Binding-site contacts:
Ligand atom C7 contacts residue ASN80 of chain 1.A at 4.2 Å.
Ligand atom C5 contacts residue ASN80 of chain 1.A at 3.7 Å.
Ligand atom N2 contacts residue ASN80 of chain 1.A at 3.0 Å (h-bond).
Ligand atom C1 contacts residue ASN80 of chain 1.A at 1.4 Å.
Ligand atom C2 contacts residue ASN80 of chain 1.A at 2.5 Å.
Ligand atom C3 contacts residue ASN80 of chain 1.A at 3.9 Å.
Ligand atom C4 contacts residue ASN80 of chain 1.A at 4.3 Å.
Ligand atom O5 contacts residue ASN80 of chain 1.A at 2.4 Å (h-bond).

The protein below binds the small molecule below.
Small molecule (SMILES): CC(=O)N[C@@H]1[C@@H](O)[C@H](O)[C@@H](CO)O[C@H]1O

Sequence of chain 1.A:
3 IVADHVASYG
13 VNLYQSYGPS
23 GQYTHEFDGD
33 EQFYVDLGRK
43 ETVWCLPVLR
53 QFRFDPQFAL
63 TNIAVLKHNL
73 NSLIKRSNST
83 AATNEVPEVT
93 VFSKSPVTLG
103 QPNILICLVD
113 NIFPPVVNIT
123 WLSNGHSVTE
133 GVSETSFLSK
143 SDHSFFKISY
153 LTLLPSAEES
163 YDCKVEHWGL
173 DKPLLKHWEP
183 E